Sequence of chain 2.A:
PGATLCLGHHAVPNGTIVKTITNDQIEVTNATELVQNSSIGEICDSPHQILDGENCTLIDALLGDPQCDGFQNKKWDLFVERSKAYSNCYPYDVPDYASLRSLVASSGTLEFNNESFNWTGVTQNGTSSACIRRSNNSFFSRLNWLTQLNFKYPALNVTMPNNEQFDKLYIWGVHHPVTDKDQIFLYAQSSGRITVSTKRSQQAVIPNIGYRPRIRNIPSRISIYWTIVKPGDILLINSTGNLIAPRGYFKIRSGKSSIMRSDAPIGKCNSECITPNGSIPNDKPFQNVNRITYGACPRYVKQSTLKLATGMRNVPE

Sequence of chain 1.A:
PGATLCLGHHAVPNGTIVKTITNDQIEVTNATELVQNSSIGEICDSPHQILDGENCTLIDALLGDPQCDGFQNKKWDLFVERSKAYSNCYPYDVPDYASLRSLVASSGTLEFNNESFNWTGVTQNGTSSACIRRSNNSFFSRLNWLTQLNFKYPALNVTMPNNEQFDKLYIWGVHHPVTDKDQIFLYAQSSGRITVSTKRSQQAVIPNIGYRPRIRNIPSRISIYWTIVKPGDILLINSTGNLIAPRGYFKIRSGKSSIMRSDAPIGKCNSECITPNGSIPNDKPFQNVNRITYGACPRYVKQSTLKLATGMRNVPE

Binding-site contacts:
Ligand atom O7 contacts residue ARG212 of chain 1.A at 4.1 Å.
Ligand atom C3 contacts residue ARG214 of chain 1.A at 4.1 Å.
Ligand atom C7 contacts residue ASN157 of chain 2.A at 3.7 Å.
Ligand atom O5 contacts residue ASN157 of chain 2.A at 2.3 Å (h-bond).
Ligand atom C1 contacts residue ASN157 of chain 2.A at 1.4 Å.
Ligand atom C6 contacts residue LEU236 of chain 2.A at 4.2 Å (hydrophobic).
Ligand atom O7 contacts residue ASN157 of chain 2.A at 3.8 Å.
Ligand atom C7 contacts residue TYR211 of chain 1.A at 3.9 Å (hydrophobic).
Ligand atom C4 contacts residue ARG214 of chain 1.A at 3.8 Å.
Ligand atom C8 contacts residue ARG214 of chain 1.A at 4.2 Å.
Ligand atom O5 contacts residue ASN217 of chain 1.A at 4.1 Å.
Ligand atom N2 contacts residue TYR211 of chain 1.A at 3.5 Å.
Ligand atom O5 contacts residue LEU236 of chain 2.A at 4.2 Å.
Ligand atom O4 contacts residue ARG214 of chain 1.A at 4.0 Å.
Ligand atom C1 contacts residue ARG214 of chain 1.A at 3.9 Å.
Ligand atom C3 contacts residue TYR211 of chain 1.A at 3.9 Å (hydrophobic).
Ligand atom C3 contacts residue ASN157 of chain 2.A at 3.8 Å.
Ligand atom O5 contacts residue ARG214 of chain 1.A at 3.5 Å (salt-bridge).
Ligand atom C5 contacts residue ASN157 of chain 2.A at 3.6 Å.
Ligand atom C8 contacts residue TYR211 of chain 1.A at 3.3 Å (hydrophobic).
Ligand atom O3 contacts residue ARG214 of chain 1.A at 3.4 Å.
Ligand atom C5 contacts residue ASN217 of chain 1.A at 3.3 Å.
Ligand atom N2 contacts residue ASN157 of chain 2.A at 3.2 Å (h-bond).
Ligand atom O6 contacts residue ARG214 of chain 1.A at 4.1 Å.
Ligand atom O7 contacts residue PRO213 of chain 1.A at 3.7 Å.
Ligand atom O4 contacts residue TYR211 of chain 1.A at 4.3 Å.
Ligand atom C6 contacts residue THR159 of chain 2.A at 3.6 Å.
Ligand atom C5 contacts residue ARG214 of chain 1.A at 4.2 Å.
Ligand atom C7 contacts residue PRO213 of chain 1.A at 4.3 Å (hydrophobic).
Ligand atom C2 contacts residue TYR211 of chain 1.A at 4.3 Å (hydrophobic).
Ligand atom C8 contacts residue PRO213 of chain 1.A at 4.1 Å (hydrophobic).
Ligand atom C7 contacts residue ARG214 of chain 1.A at 3.9 Å.
Ligand atom C4 contacts residue ASN157 of chain 2.A at 4.2 Å.
Ligand atom C8 contacts residue ILE234 of chain 2.A at 4.0 Å (hydrophobic).
Ligand atom O7 contacts residue ARG214 of chain 1.A at 3.0 Å (salt-bridge).
Ligand atom C2 contacts residue ASN157 of chain 2.A at 2.5 Å.
Ligand atom C1 contacts residue TYR211 of chain 1.A at 4.3 Å (hydrophobic).
Ligand atom O6 contacts residue THR159 of chain 2.A at 3.4 Å (h-bond).
Ligand atom C6 contacts residue ASN217 of chain 1.A at 3.0 Å.
Ligand atom C2 contacts residue ARG214 of chain 1.A at 3.5 Å.

A protein and the small-molecule ligand that binds it are described below.
Small molecule (SMILES): CC(=O)N[C@H]1[C@H](O[C@H]2[C@H](O)[C@@H](NC(C)=O)CO[C@@H]2CO)O[C@H](CO)[C@@H](O[C@@H]2O[C@H](CO)[C@@H](O)[C@H](O)[C@@H]2O)[C@@H]1O